This small molecule binds to this protein.
Small molecule (SMILES): CC(=O)N[C@@H]1[C@@H](O)[C@H](O)[C@@H](CO)O[C@H]1O

Sequence of chain 59.C:
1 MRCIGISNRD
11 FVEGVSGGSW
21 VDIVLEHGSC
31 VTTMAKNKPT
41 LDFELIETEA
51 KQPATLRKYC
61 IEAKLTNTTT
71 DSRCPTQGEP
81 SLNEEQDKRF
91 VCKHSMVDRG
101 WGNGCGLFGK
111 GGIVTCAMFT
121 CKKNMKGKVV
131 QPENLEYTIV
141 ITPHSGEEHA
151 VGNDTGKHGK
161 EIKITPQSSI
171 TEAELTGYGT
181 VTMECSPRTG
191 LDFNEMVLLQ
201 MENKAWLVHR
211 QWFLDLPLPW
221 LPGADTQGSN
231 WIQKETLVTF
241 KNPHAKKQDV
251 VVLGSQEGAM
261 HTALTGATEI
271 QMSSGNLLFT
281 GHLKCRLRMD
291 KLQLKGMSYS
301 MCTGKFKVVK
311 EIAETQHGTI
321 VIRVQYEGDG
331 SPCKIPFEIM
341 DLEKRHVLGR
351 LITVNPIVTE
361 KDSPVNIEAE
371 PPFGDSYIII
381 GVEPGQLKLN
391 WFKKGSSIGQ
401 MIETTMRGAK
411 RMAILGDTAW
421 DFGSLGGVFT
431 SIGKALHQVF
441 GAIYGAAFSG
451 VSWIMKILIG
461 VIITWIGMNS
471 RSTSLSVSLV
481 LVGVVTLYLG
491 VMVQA

Binding-site contacts:
Ligand atom O5 contacts residue ASN67 of chain 59.C at 2.4 Å (h-bond).
Ligand atom C4 contacts residue GLN65 of chain 59.I at 3.3 Å.
Ligand atom O6 contacts residue GLN65 of chain 59.I at 2.5 Å (h-bond).
Ligand atom O4 contacts residue ASP66 of chain 59.I at 2.7 Å (salt-bridge).
Ligand atom N2 contacts residue ASN67 of chain 59.C at 2.9 Å (h-bond).
Ligand atom O6 contacts residue ASN67 of chain 59.C at 4.0 Å.
Ligand atom C1 contacts residue ASN67 of chain 59.C at 1.4 Å.
Ligand atom C3 contacts residue ASN67 of chain 59.C at 3.8 Å.
Ligand atom C7 contacts residue ASN67 of chain 59.C at 3.7 Å.
Ligand atom C4 contacts residue ASN67 of chain 59.C at 4.2 Å.
Ligand atom C6 contacts residue GLN65 of chain 59.I at 3.5 Å.
Ligand atom C2 contacts residue ASN67 of chain 59.C at 2.4 Å.
Ligand atom O7 contacts residue ASN67 of chain 59.C at 4.1 Å.
Ligand atom C4 contacts residue ASP66 of chain 59.I at 4.0 Å.
Ligand atom O5 contacts residue GLN65 of chain 59.I at 3.7 Å.
Ligand atom C7 contacts residue PHE90 of chain 59.C at 4.4 Å (hydrophobic).
Ligand atom C8 contacts residue PHE90 of chain 59.C at 3.7 Å (hydrophobic).
Ligand atom O4 contacts residue GLN65 of chain 59.I at 3.6 Å.
Ligand atom C3 contacts residue GLN65 of chain 59.I at 4.0 Å.
Ligand atom O6 contacts residue TYR60 of chain 59.I at 4.2 Å.
Ligand atom C5 contacts residue GLN65 of chain 59.I at 3.7 Å.
Ligand atom C2 contacts residue GLN65 of chain 59.I at 4.4 Å.
Ligand atom C5 contacts residue ASN67 of chain 59.C at 3.7 Å.
Ligand atom O3 contacts residue GLN65 of chain 59.I at 3.6 Å.

Sequence of chain 59.I:
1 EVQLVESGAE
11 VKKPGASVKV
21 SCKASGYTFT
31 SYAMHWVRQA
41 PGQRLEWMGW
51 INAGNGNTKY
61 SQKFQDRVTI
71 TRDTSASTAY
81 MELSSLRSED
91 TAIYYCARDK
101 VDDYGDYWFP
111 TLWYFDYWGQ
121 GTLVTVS